Sequence of chain 1.C:
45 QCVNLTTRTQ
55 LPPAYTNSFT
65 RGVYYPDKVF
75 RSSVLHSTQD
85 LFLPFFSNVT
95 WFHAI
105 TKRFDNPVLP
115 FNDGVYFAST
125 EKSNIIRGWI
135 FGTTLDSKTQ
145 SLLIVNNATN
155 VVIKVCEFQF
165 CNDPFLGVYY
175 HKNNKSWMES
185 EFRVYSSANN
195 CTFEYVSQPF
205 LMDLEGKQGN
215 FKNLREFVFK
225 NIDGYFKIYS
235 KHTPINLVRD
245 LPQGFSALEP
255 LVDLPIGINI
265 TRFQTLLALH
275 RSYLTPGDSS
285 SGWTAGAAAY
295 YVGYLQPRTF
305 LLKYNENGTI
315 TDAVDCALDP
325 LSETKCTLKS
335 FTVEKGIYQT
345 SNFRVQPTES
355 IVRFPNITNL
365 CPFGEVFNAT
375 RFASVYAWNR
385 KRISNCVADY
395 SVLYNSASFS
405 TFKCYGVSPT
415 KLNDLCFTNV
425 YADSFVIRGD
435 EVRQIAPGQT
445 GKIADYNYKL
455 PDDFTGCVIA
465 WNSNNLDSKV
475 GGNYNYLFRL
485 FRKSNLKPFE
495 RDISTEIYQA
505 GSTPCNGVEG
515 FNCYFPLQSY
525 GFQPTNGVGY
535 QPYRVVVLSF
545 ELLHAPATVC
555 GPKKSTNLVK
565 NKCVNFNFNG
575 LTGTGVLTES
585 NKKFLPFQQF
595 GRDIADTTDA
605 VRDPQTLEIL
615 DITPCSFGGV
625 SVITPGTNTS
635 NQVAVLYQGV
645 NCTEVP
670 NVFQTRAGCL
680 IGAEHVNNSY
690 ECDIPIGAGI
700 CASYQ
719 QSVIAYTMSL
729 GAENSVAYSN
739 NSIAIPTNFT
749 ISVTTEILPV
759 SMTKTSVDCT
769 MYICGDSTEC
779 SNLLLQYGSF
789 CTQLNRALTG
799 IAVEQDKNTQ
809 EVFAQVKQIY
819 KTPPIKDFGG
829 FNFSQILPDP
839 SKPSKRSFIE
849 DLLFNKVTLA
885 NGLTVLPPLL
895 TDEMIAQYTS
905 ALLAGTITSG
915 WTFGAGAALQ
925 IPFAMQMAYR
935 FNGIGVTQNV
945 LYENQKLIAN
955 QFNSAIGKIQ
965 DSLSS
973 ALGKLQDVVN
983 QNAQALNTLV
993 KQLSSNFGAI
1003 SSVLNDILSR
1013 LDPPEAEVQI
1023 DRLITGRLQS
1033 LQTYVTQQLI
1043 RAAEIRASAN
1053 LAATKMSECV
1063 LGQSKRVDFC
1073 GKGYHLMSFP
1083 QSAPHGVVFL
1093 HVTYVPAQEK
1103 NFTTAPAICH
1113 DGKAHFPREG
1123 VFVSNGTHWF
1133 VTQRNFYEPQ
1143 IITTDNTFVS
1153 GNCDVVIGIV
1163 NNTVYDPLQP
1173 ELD

Binding-site contacts:
Ligand atom C4 contacts residue ASN1127 of chain 1.C at 4.2 Å.
Ligand atom N2 contacts residue THR1129 of chain 1.C at 3.3 Å (h-bond).
Ligand atom C5 contacts residue HIS1130 of chain 1.C at 3.7 Å.
Ligand atom C7 contacts residue HIS1130 of chain 1.C at 4.0 Å.
Ligand atom N2 contacts residue ASN1127 of chain 1.C at 2.9 Å (h-bond).
Ligand atom C4 contacts residue HIS1130 of chain 1.C at 4.1 Å.
Ligand atom C8 contacts residue HIS1130 of chain 1.C at 4.2 Å.
Ligand atom C3 contacts residue HIS1130 of chain 1.C at 3.8 Å.
Ligand atom C2 contacts residue THR1129 of chain 1.C at 3.9 Å.
Ligand atom C3 contacts residue ASN1127 of chain 1.C at 3.8 Å.
Ligand atom C7 contacts residue ASN1127 of chain 1.C at 3.5 Å.
Ligand atom C6 contacts residue PHE1132 of chain 1.C at 3.6 Å (hydrophobic).
Ligand atom O7 contacts residue HIS1130 of chain 1.C at 3.8 Å.
Ligand atom C1 contacts residue THR1129 of chain 1.C at 4.0 Å.
Ligand atom C2 contacts residue HIS1130 of chain 1.C at 4.4 Å.
Ligand atom O5 contacts residue HIS1130 of chain 1.C at 4.3 Å.
Ligand atom O7 contacts residue ASN1127 of chain 1.C at 3.7 Å.
Ligand atom C1 contacts residue HIS1130 of chain 1.C at 4.0 Å.
Ligand atom C5 contacts residue ASN1127 of chain 1.C at 3.7 Å.
Ligand atom C7 contacts residue THR1129 of chain 1.C at 4.3 Å.
Ligand atom C1 contacts residue ASN1127 of chain 1.C at 1.4 Å.
Ligand atom C1 contacts residue PHE1132 of chain 1.C at 4.4 Å (hydrophobic).
Ligand atom C8 contacts residue ASN1127 of chain 1.C at 4.0 Å.
Ligand atom O4 contacts residue HIS1130 of chain 1.C at 3.8 Å.
Ligand atom C8 contacts residue THR1129 of chain 1.C at 4.3 Å.
Ligand atom O5 contacts residue PHE1132 of chain 1.C at 3.6 Å.
Ligand atom C5 contacts residue PHE1132 of chain 1.C at 3.9 Å (hydrophobic).
Ligand atom O5 contacts residue ASN1127 of chain 1.C at 2.4 Å (h-bond).
Ligand atom C3 contacts residue THR1129 of chain 1.C at 3.9 Å.
Ligand atom C2 contacts residue ASN1127 of chain 1.C at 2.5 Å.

The small molecule below binds the protein below.
Small molecule (SMILES): CC(=O)N[C@H]1[C@H](O[C@H]2[C@H](O)[C@@H](NC(C)=O)CO[C@@H]2CO)O[C@H](CO)[C@@H](O)[C@@H]1O